Sequence of chain 1.MB:
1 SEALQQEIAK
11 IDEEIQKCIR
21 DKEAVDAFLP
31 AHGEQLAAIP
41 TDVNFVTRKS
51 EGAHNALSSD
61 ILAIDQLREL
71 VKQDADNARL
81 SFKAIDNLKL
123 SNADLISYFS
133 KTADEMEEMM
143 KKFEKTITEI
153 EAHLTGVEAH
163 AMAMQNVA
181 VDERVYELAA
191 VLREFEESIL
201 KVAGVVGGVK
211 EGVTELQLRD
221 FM

Binding-site contacts:
Ligand atom CD1 contacts residue ASN1122 of chain 1.NA at 4.3 Å.
Ligand atom CD2 contacts residue THR1121 of chain 1.NA at 4.3 Å.
Ligand atom CG2 contacts residue GLN1063 of chain 1.NA at 3.3 Å.
Ligand atom C contacts residue HIS1126 of chain 1.NA at 4.0 Å.
Ligand atom CD2 contacts residue THR1121 of chain 1.NA at 4.0 Å.
Ligand atom CZ contacts residue ASP182 of chain 1.MB at 3.5 Å.
Ligand atom CA contacts residue HIS1126 of chain 1.NA at 4.3 Å.
Ligand atom OH contacts residue ASN1072 of chain 1.NA at 3.1 Å (h-bond).
Ligand atom CZ contacts residue ASN1072 of chain 1.NA at 3.5 Å.
Ligand atom O contacts residue HIS1126 of chain 1.NA at 3.3 Å (h-bond).
Ligand atom CZ contacts residue GLN1063 of chain 1.NA at 4.1 Å.
Ligand atom O contacts residue GLN1063 of chain 1.NA at 2.9 Å (h-bond).
Ligand atom CG contacts residue HIS1126 of chain 1.NA at 4.3 Å.
Ligand atom CD2 contacts residue PHE1125 of chain 1.NA at 4.2 Å (hydrophobic).
Ligand atom CG contacts residue ASN1072 of chain 1.NA at 4.2 Å.
Ligand atom CD1 contacts residue PHE1125 of chain 1.NA at 3.6 Å (hydrophobic).
Ligand atom CE2 contacts residue GLN1063 of chain 1.NA at 3.3 Å.
Ligand atom CE1 contacts residue ASN1072 of chain 1.NA at 3.3 Å.
Ligand atom CA contacts residue GLN1063 of chain 1.NA at 4.3 Å.
Ligand atom SD contacts residue ASN1072 of chain 1.NA at 3.7 Å.
Ligand atom CE1 contacts residue ASP182 of chain 1.MB at 4.0 Å.
Ligand atom CD2 contacts residue LEU1129 of chain 1.NA at 4.2 Å (hydrophobic).
Ligand atom CD2 contacts residue GLN1063 of chain 1.NA at 3.6 Å.
Ligand atom C contacts residue VAL1202 of chain 1.NA at 4.2 Å (hydrophobic).
Ligand atom O contacts residue THR1121 of chain 1.NA at 4.0 Å.
Ligand atom CE2 contacts residue ASP182 of chain 1.MB at 4.3 Å.
Ligand atom CG contacts residue GLN1063 of chain 1.NA at 4.3 Å.
Ligand atom OH contacts residue HIS1068 of chain 1.NA at 3.8 Å.
Ligand atom CD2 contacts residue ALA1120 of chain 1.NA at 3.5 Å (hydrophobic).
Ligand atom CD1 contacts residue THR1121 of chain 1.NA at 3.0 Å.
Ligand atom OH contacts residue ASP182 of chain 1.MB at 2.5 Å (salt-bridge).
Ligand atom OH contacts residue GLN1063 of chain 1.NA at 3.7 Å.
Ligand atom CD1 contacts residue GLN1063 of chain 1.NA at 3.8 Å.
Ligand atom CB contacts residue THR1121 of chain 1.NA at 3.3 Å.
Ligand atom CG contacts residue THR1121 of chain 1.NA at 3.3 Å.
Ligand atom CD1 contacts residue ASN1072 of chain 1.NA at 4.0 Å.
Ligand atom O contacts residue VAL1202 of chain 1.NA at 3.2 Å.
Ligand atom C contacts residue GLN1063 of chain 1.NA at 3.9 Å.
Ligand atom CD2 contacts residue HIS1126 of chain 1.NA at 3.4 Å.
Ligand atom CE1 contacts residue THR1121 of chain 1.NA at 3.9 Å.

Sequence of chain 1.NA:
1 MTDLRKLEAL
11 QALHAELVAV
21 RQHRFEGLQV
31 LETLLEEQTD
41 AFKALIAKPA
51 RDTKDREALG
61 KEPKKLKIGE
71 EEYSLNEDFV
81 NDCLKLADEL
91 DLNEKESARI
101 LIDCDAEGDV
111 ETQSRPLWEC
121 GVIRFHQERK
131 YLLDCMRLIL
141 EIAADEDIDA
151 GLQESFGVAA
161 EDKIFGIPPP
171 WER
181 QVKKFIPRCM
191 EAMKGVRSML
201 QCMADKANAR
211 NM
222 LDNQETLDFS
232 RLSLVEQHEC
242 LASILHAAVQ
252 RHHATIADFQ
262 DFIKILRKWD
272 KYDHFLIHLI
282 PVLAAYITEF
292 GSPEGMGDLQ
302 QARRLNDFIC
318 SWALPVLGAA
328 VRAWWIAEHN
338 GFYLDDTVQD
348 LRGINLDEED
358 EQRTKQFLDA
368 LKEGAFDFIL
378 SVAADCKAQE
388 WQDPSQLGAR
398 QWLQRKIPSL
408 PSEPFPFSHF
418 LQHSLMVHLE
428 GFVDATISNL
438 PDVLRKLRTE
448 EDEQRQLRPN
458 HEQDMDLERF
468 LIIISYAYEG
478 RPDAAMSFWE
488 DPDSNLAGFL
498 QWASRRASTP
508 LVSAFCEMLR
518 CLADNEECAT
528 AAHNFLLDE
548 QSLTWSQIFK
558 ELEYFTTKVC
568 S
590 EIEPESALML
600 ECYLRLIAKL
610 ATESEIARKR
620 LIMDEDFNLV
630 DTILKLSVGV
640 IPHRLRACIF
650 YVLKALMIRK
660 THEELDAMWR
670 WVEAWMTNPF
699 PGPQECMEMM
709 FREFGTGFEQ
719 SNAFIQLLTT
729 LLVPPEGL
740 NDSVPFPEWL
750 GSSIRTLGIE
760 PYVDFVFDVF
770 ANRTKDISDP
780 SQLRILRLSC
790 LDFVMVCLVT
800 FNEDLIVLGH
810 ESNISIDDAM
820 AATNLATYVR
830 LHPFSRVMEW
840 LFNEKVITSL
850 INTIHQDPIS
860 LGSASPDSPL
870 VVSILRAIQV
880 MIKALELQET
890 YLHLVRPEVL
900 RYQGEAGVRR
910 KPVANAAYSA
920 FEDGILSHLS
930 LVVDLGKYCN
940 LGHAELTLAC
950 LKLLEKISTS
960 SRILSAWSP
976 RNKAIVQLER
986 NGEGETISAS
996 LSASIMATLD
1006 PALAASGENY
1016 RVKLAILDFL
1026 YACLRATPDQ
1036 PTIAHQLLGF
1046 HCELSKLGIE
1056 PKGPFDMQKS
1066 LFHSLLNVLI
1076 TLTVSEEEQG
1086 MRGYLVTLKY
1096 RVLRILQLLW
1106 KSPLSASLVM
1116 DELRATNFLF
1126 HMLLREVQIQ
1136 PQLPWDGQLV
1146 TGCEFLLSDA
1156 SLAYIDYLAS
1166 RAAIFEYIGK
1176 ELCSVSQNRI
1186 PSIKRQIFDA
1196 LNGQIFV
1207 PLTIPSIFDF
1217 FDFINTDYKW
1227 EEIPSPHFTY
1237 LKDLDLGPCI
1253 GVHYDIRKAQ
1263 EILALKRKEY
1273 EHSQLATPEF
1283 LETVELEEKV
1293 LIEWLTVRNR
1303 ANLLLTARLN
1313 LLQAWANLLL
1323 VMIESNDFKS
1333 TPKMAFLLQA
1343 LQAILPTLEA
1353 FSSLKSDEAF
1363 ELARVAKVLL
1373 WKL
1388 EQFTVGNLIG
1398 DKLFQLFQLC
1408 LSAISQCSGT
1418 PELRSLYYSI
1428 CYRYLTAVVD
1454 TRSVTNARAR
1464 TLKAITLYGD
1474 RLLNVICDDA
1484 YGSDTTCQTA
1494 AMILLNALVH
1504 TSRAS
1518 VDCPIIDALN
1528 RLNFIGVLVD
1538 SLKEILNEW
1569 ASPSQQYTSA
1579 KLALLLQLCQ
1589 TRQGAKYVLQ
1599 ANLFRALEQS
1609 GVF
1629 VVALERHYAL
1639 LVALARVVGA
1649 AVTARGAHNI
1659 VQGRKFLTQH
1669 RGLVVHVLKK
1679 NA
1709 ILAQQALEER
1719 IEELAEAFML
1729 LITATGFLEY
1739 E

A small-molecule ligand and the protein it binds are described below.
Small molecule (SMILES): CC[C@H](C)[C@H](N)C(=O)N[C@@H](CC(C)C)C(=O)N1CCC[C@H]1C(=O)N[C@@H](CCSC)C(=O)N[C@@H](Cc1ccc(O)cc1)C(=O)N[C@@H](CCCCN)C(=O)N[C@@H](CC(C)C)C(=O)N[C@@H](CO)C(=O)N1CCC[C@H]1C=O